The small molecule below binds the protein below.
Small molecule (SMILES): C(=C1\CCCN=C1c1cccnc1)\c1cc[nH]c1

Binding-site contacts:
Ligand atom C5 contacts residue MET122 of chain 1.G at 3.7 Å (hydrophobic).
Ligand atom N7 contacts residue MET122 of chain 1.G at 3.9 Å.
Ligand atom N13 contacts residue TRP151 of chain 1.F at 3.8 Å.
Ligand atom C17 contacts residue LEU120 of chain 1.G at 3.8 Å (hydrophobic).
Ligand atom C17 contacts residue ARG112 of chain 1.G at 3.9 Å.
Ligand atom C10 contacts residue TYR193 of chain 1.F at 3.6 Å (hydrophobic).
Ligand atom C10 contacts residue TYR200 of chain 1.F at 4.0 Å (hydrophobic).
Ligand atom C6 contacts residue MET122 of chain 1.G at 3.1 Å (hydrophobic).
Ligand atom C3 contacts residue TYR172 of chain 1.G at 3.2 Å (hydrophobic).
Ligand atom C4 contacts residue TYR172 of chain 1.G at 4.2 Å (hydrophobic).
Ligand atom C12 contacts residue TRP151 of chain 1.F at 3.3 Å (hydrophobic).
Ligand atom C15 contacts residue TYR200 of chain 1.F at 4.1 Å (hydrophobic).
Ligand atom C17 contacts residue TYR200 of chain 1.F at 3.9 Å (hydrophobic).
Ligand atom C1 contacts residue MET122 of chain 1.G at 3.8 Å (hydrophobic).
Ligand atom C12 contacts residue MET122 of chain 1.G at 3.4 Å (hydrophobic).
Ligand atom C9 contacts residue TYR200 of chain 1.F at 3.8 Å (hydrophobic).
Ligand atom C8 contacts residue TYR97 of chain 1.F at 3.9 Å (hydrophobic).
Ligand atom C18 contacts residue ARG112 of chain 1.G at 4.0 Å.
Ligand atom C15 contacts residue MET122 of chain 1.G at 3.8 Å (hydrophobic).
Ligand atom N2 contacts residue CYS196 of chain 1.F at 4.0 Å.
Ligand atom N13 contacts residue THR152 of chain 1.F at 3.8 Å.
Ligand atom C16 contacts residue TRP151 of chain 1.F at 3.8 Å (hydrophobic).
Ligand atom N7 contacts residue TRP151 of chain 1.F at 2.7 Å (h-bond).
Ligand atom C16 contacts residue TYR200 of chain 1.F at 3.2 Å (hydrophobic).
Ligand atom C14 contacts residue TRP151 of chain 1.F at 3.2 Å (hydrophobic).
Ligand atom C3 contacts residue TYR193 of chain 1.F at 4.0 Å (hydrophobic).
Ligand atom C15 contacts residue TRP151 of chain 1.F at 3.2 Å (hydrophobic).
Ligand atom C18 contacts residue THR152 of chain 1.F at 4.0 Å.
Ligand atom C11 contacts residue MET122 of chain 1.G at 3.3 Å (hydrophobic).
Ligand atom N2 contacts residue TYR172 of chain 1.G at 3.9 Å.
Ligand atom N2 contacts residue GLN63 of chain 1.G at 4.1 Å.
Ligand atom C3 contacts residue CYS195 of chain 1.F at 3.6 Å (hydrophobic).
Ligand atom C14 contacts residue MET122 of chain 1.G at 3.8 Å (hydrophobic).
Ligand atom C10 contacts residue MET122 of chain 1.G at 4.1 Å (hydrophobic).
Ligand atom C9 contacts residue TYR97 of chain 1.F at 3.6 Å (hydrophobic).
Ligand atom C9 contacts residue TYR193 of chain 1.F at 4.0 Å (hydrophobic).
Ligand atom C8 contacts residue TRP151 of chain 1.F at 3.6 Å (hydrophobic).
Ligand atom N13 contacts residue MET122 of chain 1.G at 3.9 Å.
Ligand atom C4 contacts residue TYR193 of chain 1.F at 3.8 Å (hydrophobic).
Ligand atom N2 contacts residue CYS195 of chain 1.F at 3.6 Å.

Sequence of chain 1.F:
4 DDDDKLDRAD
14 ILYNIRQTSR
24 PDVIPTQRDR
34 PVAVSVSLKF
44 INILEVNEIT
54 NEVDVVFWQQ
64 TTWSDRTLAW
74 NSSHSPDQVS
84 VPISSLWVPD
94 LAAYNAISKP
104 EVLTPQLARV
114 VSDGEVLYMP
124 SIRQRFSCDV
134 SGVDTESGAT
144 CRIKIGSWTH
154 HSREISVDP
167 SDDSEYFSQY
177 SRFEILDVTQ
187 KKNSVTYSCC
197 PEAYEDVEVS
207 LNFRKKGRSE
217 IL

Sequence of chain 1.G:
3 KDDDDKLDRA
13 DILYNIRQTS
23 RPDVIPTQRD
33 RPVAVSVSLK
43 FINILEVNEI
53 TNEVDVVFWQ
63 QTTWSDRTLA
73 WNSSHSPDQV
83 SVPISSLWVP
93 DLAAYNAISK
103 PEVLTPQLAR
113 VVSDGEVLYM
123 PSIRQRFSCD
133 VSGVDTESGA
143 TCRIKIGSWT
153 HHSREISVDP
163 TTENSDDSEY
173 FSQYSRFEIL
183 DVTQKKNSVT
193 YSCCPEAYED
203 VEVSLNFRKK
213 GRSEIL